Binding-site contacts:
Ligand atom C1 contacts residue ASN616 of chain 1.B at 1.4 Å.
Ligand atom O5 contacts residue ASN616 of chain 1.B at 2.4 Å (h-bond).
Ligand atom C2 contacts residue ASN616 of chain 1.B at 2.5 Å.
Ligand atom O5 contacts residue THR618 of chain 1.B at 4.4 Å.
Ligand atom N2 contacts residue ASN616 of chain 1.B at 2.9 Å (h-bond).
Ligand atom C7 contacts residue ASN616 of chain 1.B at 3.9 Å.
Ligand atom C5 contacts residue ASN616 of chain 1.B at 3.7 Å.
Ligand atom C1 contacts residue THR618 of chain 1.B at 4.1 Å.
Ligand atom C4 contacts residue ASN616 of chain 1.B at 4.2 Å.
Ligand atom N2 contacts residue GLN644 of chain 1.B at 4.4 Å.
Ligand atom C8 contacts residue GLN644 of chain 1.B at 4.0 Å.
Ligand atom C8 contacts residue ASN616 of chain 1.B at 4.2 Å.
Ligand atom C3 contacts residue ASN616 of chain 1.B at 3.8 Å.

Sequence of chain 1.B:
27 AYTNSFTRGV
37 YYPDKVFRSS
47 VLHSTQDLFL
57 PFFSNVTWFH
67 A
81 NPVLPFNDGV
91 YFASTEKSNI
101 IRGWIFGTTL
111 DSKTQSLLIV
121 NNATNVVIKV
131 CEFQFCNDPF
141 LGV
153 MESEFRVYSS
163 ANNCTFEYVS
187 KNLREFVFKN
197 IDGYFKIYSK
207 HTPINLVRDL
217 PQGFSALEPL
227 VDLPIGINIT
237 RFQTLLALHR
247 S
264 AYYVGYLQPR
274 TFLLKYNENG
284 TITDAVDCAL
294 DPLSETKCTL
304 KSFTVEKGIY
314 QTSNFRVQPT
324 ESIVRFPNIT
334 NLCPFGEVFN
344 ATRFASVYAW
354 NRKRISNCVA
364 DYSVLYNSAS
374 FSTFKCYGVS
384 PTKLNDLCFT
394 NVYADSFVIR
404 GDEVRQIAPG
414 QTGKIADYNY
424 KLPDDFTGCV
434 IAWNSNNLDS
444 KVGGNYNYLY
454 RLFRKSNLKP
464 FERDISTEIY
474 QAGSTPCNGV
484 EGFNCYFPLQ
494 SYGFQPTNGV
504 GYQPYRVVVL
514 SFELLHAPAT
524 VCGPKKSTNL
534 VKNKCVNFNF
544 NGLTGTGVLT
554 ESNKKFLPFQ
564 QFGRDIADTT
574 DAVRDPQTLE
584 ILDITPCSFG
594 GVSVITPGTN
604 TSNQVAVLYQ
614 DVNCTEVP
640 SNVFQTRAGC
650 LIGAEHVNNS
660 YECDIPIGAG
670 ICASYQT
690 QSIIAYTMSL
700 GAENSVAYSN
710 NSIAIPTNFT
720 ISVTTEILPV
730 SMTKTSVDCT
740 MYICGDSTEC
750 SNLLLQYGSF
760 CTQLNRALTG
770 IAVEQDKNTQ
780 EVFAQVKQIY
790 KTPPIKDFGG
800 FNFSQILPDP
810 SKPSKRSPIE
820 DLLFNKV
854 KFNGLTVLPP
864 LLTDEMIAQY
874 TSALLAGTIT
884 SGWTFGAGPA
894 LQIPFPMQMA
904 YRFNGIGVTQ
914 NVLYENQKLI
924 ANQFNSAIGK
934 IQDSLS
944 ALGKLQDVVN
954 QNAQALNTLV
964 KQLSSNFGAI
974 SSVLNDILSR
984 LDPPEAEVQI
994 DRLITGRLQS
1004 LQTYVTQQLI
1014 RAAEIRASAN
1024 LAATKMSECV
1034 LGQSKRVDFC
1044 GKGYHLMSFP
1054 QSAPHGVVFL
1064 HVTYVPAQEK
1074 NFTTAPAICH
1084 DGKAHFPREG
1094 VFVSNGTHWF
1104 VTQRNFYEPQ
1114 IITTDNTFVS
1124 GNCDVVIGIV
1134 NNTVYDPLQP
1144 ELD

This small molecule binds to this protein.
Small molecule (SMILES): CC(=O)N[C@@H]1[C@@H](O)[C@H](O)[C@@H](CO)O[C@H]1O